The protein below binds the small molecule below.
Small molecule (SMILES): CC(=O)N[C@@H]1[C@@H](O)[C@H](O)[C@@H](CO)O[C@H]1O

Binding-site contacts:
Ligand atom C4 contacts residue ASN304 of chain 1.C at 4.2 Å.
Ligand atom C2 contacts residue ASN304 of chain 1.C at 2.4 Å.
Ligand atom C3 contacts residue ASN304 of chain 1.C at 3.8 Å.
Ligand atom O7 contacts residue ASN304 of chain 1.C at 3.6 Å.
Ligand atom C7 contacts residue MET305 of chain 1.C at 4.3 Å (hydrophobic).
Ligand atom C1 contacts residue ASN304 of chain 1.C at 1.4 Å.
Ligand atom N2 contacts residue MET305 of chain 1.C at 4.5 Å.
Ligand atom O5 contacts residue ASN304 of chain 1.C at 2.4 Å (h-bond).
Ligand atom C8 contacts residue MET305 of chain 1.C at 3.6 Å (hydrophobic).
Ligand atom C5 contacts residue ASN304 of chain 1.C at 3.7 Å.
Ligand atom C7 contacts residue ASN304 of chain 1.C at 3.5 Å.
Ligand atom N2 contacts residue ASN304 of chain 1.C at 2.9 Å (h-bond).

Sequence of chain 1.C:
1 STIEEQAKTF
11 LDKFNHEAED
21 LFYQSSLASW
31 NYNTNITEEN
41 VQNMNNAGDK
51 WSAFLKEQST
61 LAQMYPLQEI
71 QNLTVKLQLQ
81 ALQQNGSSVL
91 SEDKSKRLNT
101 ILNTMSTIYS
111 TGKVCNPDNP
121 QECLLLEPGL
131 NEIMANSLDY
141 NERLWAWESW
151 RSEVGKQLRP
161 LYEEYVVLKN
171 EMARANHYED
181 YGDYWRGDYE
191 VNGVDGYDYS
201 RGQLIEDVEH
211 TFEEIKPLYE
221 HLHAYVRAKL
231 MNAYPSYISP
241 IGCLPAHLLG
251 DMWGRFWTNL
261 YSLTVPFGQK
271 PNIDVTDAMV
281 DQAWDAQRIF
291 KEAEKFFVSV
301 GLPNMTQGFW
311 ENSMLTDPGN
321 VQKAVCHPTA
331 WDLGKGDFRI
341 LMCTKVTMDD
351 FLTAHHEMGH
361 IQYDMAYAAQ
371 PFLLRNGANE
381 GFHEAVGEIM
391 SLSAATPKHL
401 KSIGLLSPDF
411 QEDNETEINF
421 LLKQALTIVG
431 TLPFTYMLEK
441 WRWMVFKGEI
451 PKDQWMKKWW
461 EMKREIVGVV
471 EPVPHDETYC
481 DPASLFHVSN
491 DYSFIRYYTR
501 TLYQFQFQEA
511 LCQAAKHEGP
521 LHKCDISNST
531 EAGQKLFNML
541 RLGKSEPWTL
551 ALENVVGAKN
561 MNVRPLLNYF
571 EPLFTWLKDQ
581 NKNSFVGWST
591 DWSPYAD